Binding-site contacts:
Ligand atom O7 contacts residue TRP131 of chain 1.A at 3.6 Å.
Ligand atom C10 contacts residue LEU46 of chain 1.A at 4.3 Å (hydrophobic).
Ligand atom C6 contacts residue PHE124 of chain 1.A at 3.6 Å (hydrophobic).
Ligand atom C10 contacts residue GLY246 of chain 1.A at 3.9 Å.
Ligand atom N12 contacts residue ASP48 of chain 1.A at 3.0 Å (salt-bridge).
Ligand atom C5 contacts residue ILE134 of chain 1.A at 4.5 Å (hydrophobic).
Ligand atom C5 contacts residue GLY246 of chain 1.A at 4.1 Å.
Ligand atom O7 contacts residue PHE124 of chain 1.A at 2.8 Å (h-bond).
Ligand atom C9 contacts residue LEU46 of chain 1.A at 4.2 Å (hydrophobic).
Ligand atom C8 contacts residue GLN28 of chain 1.A at 3.6 Å.
Ligand atom C2 contacts residue GLY246 of chain 1.A at 3.4 Å.
Ligand atom C6 contacts residue LEU46 of chain 1.A at 4.5 Å (hydrophobic).
Ligand atom C3 contacts residue TRP131 of chain 1.A at 3.9 Å (hydrophobic).
Ligand atom C1 contacts residue LEU46 of chain 1.A at 4.3 Å (hydrophobic).
Ligand atom C5 contacts residue LEU46 of chain 1.A at 3.9 Å (hydrophobic).
Ligand atom C4 contacts residue ILE126 of chain 1.A at 4.0 Å (hydrophobic).
Ligand atom C11 contacts residue ASP48 of chain 1.A at 4.0 Å.
Ligand atom C6 contacts residue TRP131 of chain 1.A at 4.1 Å (hydrophobic).
Ligand atom C8 contacts residue GLY29 of chain 1.A at 3.9 Å.
Ligand atom C2 contacts residue LEU46 of chain 1.A at 4.0 Å (hydrophobic).
Ligand atom N12 contacts residue TYR87 of chain 1.A at 4.2 Å.
Ligand atom O7 contacts residue ILE126 of chain 1.A at 3.9 Å.
Ligand atom C9 contacts residue PHE124 of chain 1.A at 3.7 Å (hydrophobic).
Ligand atom C10 contacts residue ASP48 of chain 1.A at 3.7 Å.
Ligand atom C8 contacts residue ILE126 of chain 1.A at 4.0 Å (hydrophobic).
Ligand atom N12 contacts residue ILE134 of chain 1.A at 4.5 Å.
Ligand atom C8 contacts residue GLY246 of chain 1.A at 4.3 Å.
Ligand atom C10 contacts residue ILE134 of chain 1.A at 4.1 Å (hydrophobic).
Ligand atom C9 contacts residue ILE134 of chain 1.A at 4.2 Å (hydrophobic).
Ligand atom C1 contacts residue GLY246 of chain 1.A at 4.5 Å.
Ligand atom C8 contacts residue GLY27 of chain 1.A at 4.0 Å.
Ligand atom C3 contacts residue PHE124 of chain 1.A at 3.9 Å (hydrophobic).

Sequence of chain 1.A:
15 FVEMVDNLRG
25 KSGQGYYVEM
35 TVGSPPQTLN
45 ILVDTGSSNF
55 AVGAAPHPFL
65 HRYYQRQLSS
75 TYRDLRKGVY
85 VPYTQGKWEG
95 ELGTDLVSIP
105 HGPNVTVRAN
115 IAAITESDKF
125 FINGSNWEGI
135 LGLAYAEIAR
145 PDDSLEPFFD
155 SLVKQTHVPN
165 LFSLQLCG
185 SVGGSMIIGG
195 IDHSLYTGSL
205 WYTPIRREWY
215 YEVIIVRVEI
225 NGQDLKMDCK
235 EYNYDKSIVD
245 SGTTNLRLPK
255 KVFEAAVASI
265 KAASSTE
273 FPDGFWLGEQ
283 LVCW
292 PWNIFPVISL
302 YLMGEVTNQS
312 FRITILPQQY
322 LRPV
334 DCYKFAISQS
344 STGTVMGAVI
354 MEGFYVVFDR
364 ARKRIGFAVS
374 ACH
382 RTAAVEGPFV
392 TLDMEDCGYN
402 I

The small molecule below binds the protein below.
Small molecule (SMILES): CCc1cc(CCN)ccc1O